This small molecule binds to this protein.
Small molecule (SMILES): CC(=O)N[C@@H]1[C@@H](O)[C@H](O)[C@@H](CO)O[C@H]1O

Sequence of chain 1.B:
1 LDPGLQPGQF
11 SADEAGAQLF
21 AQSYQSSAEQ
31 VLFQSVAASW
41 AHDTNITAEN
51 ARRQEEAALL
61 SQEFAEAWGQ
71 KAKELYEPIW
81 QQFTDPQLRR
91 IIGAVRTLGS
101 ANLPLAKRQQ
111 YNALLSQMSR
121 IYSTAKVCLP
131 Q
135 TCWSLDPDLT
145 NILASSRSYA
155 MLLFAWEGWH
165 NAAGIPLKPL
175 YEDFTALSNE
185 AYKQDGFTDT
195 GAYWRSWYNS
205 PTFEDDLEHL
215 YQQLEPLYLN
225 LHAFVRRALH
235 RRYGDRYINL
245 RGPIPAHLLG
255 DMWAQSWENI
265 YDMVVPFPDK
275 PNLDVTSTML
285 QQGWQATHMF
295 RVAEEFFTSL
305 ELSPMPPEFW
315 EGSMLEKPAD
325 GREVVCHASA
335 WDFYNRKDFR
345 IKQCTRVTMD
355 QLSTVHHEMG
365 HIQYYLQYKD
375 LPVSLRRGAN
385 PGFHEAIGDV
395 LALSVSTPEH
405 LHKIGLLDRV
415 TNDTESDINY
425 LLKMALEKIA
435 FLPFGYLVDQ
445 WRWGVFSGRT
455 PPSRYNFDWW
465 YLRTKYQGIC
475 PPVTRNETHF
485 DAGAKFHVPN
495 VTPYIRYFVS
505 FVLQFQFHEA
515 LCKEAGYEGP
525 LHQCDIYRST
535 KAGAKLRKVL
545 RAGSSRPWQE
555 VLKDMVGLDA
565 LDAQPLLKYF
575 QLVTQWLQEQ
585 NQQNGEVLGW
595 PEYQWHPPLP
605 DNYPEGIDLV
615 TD

Binding-site contacts:
Ligand atom C2 contacts residue NAG1 of chain 1.I at 2.8 Å.
Ligand atom C6 contacts residue NAG1 of chain 1.I at 4.5 Å.
Ligand atom C5 contacts residue FUC2 of chain 1.I at 3.8 Å.
Ligand atom O4 contacts residue BMA1 of chain 1.YA at 1.8 Å.
Ligand atom O5 contacts residue PRO524 of chain 1.B at 4.3 Å.
Ligand atom C4 contacts residue GLU522 of chain 1.B at 3.9 Å.
Ligand atom N2 contacts residue FUC2 of chain 1.I at 4.5 Å.
Ligand atom C4 contacts residue BMA1 of chain 1.YA at 2.6 Å.
Ligand atom O5 contacts residue GLY523 of chain 1.B at 4.1 Å.
Ligand atom O6 contacts residue BMA1 of chain 1.YA at 3.4 Å.
Ligand atom O7 contacts residue PRO524 of chain 1.B at 3.6 Å.
Ligand atom C6 contacts residue BMA1 of chain 1.YA at 3.9 Å.
Ligand atom C2 contacts residue PRO524 of chain 1.B at 4.5 Å (hydrophobic).
Ligand atom O7 contacts residue NAG1 of chain 1.I at 3.9 Å.
Ligand atom O5 contacts residue NAG1 of chain 1.I at 2.2 Å (h-bond).
Ligand atom C5 contacts residue BMA1 of chain 1.YA at 3.7 Å.
Ligand atom C7 contacts residue NAG1 of chain 1.I at 3.7 Å.
Ligand atom C3 contacts residue NAG1 of chain 1.I at 4.0 Å.
Ligand atom O6 contacts residue GLU522 of chain 1.B at 3.6 Å (salt-bridge).
Ligand atom C1 contacts residue PRO524 of chain 1.B at 4.1 Å (hydrophobic).
Ligand atom C3 contacts residue BMA1 of chain 1.YA at 3.5 Å.
Ligand atom C4 contacts residue NAG1 of chain 1.I at 4.2 Å.
Ligand atom C5 contacts residue NAG1 of chain 1.I at 3.5 Å.
Ligand atom O3 contacts residue BMA1 of chain 1.YA at 2.9 Å (h-bond).
Ligand atom O6 contacts residue GLY523 of chain 1.B at 4.0 Å.
Ligand atom O5 contacts residue FUC2 of chain 1.I at 4.1 Å.
Ligand atom C8 contacts residue NAG1 of chain 1.I at 4.2 Å.
Ligand atom O4 contacts residue GLU522 of chain 1.B at 4.4 Å.
Ligand atom N2 contacts residue NAG1 of chain 1.I at 3.3 Å (h-bond).
Ligand atom C1 contacts residue NAG1 of chain 1.I at 1.6 Å.
Ligand atom C1 contacts residue FUC2 of chain 1.I at 3.9 Å.